Sequence of chain 1.B:
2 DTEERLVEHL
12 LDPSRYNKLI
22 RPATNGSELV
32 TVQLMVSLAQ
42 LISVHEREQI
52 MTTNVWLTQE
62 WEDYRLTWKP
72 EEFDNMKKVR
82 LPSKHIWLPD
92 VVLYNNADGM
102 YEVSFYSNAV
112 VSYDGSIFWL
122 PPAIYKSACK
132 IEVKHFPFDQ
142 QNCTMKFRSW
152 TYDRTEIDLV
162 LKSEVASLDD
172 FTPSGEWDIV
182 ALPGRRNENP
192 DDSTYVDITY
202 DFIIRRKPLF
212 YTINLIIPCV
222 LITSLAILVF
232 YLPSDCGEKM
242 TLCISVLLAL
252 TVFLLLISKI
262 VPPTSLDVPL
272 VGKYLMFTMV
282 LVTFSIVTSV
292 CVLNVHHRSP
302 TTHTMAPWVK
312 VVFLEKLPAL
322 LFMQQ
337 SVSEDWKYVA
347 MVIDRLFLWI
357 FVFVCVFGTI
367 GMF

A protein and the small-molecule ligand that binds it are described below.
Small molecule (SMILES): CC(C)CCC[C@@H](C)[C@H]1CC[C@H]2[C@@H]3CC=C4C[C@@H](OC(=O)CCC(=O)O)CC[C@]4(C)[C@H]3CC[C@]12C

Binding-site contacts:
Ligand atom CAN contacts residue PHE285 of chain 1.B at 3.6 Å (hydrophobic).
Ligand atom OAW contacts residue ARG299 of chain 1.B at 4.0 Å.
Ligand atom CAS contacts residue CYS292 of chain 1.B at 3.3 Å (hydrophobic).
Ligand atom CAO contacts residue PHE285 of chain 1.B at 4.2 Å (hydrophobic).
Ligand atom CBF contacts residue CYS292 of chain 1.B at 4.2 Å (hydrophobic).
Ligand atom CAE contacts residue CYS292 of chain 1.B at 3.2 Å (hydrophobic).
Ligand atom CAQ contacts residue PHE353 of chain 1.B at 3.1 Å (hydrophobic).
Ligand atom CAR contacts residue ARG299 of chain 1.B at 4.4 Å.
Ligand atom CAB contacts residue Y011 of chain 1.V at 4.0 Å.
Ligand atom CAB contacts residue VAL288 of chain 1.B at 4.0 Å (hydrophobic).
Ligand atom CAD contacts residue CYS292 of chain 1.B at 3.1 Å (hydrophobic).
Ligand atom CBI contacts residue CYS292 of chain 1.B at 4.1 Å (hydrophobic).
Ligand atom CAE contacts residue PHE353 of chain 1.B at 4.2 Å (hydrophobic).
Ligand atom CAJ contacts residue PHE285 of chain 1.B at 3.7 Å (hydrophobic).
Ligand atom CBA contacts residue PHE285 of chain 1.B at 4.0 Å (hydrophobic).
Ligand atom CBA contacts residue VAL288 of chain 1.B at 4.3 Å (hydrophobic).
Ligand atom CBD contacts residue CYS292 of chain 1.B at 4.3 Å (hydrophobic).
Ligand atom CAJ contacts residue VAL288 of chain 1.B at 4.5 Å (hydrophobic).
Ligand atom CAP contacts residue PHE353 of chain 1.B at 3.6 Å (hydrophobic).
Ligand atom CAU contacts residue CYS292 of chain 1.B at 3.7 Å (hydrophobic).
Ligand atom CBH contacts residue CYS292 of chain 1.B at 4.2 Å (hydrophobic).
Ligand atom OAW contacts residue VAL296 of chain 1.B at 4.4 Å.